Sequence of chain 1.B:
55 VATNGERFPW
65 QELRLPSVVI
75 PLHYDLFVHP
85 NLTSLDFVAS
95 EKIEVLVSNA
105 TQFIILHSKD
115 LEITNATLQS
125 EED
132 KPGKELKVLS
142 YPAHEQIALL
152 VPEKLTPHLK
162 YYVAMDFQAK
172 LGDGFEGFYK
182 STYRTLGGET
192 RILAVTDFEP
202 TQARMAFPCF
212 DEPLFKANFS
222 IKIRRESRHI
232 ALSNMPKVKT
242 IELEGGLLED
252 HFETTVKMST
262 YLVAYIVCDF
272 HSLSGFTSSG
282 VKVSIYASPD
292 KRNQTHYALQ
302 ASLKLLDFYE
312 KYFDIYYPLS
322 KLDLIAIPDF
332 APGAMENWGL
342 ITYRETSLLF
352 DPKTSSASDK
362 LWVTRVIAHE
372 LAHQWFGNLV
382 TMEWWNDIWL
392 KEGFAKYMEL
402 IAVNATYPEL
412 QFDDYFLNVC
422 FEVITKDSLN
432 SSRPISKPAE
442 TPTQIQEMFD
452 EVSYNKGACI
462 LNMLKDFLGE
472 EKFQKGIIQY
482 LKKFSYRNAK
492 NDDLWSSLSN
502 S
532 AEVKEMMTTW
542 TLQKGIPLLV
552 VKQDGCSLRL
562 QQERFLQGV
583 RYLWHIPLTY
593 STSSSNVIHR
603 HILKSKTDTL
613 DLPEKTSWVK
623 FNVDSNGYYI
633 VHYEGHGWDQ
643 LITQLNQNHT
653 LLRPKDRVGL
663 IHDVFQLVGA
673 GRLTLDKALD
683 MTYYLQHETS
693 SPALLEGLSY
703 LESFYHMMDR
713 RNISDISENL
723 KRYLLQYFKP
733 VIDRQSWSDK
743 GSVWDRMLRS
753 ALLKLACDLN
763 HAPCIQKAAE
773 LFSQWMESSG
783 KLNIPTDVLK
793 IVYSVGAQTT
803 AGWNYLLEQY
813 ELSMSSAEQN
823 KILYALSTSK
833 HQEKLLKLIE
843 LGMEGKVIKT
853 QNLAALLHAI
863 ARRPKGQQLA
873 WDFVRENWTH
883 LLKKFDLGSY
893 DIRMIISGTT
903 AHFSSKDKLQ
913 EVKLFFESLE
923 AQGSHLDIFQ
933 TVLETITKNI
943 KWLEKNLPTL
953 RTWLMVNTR

A small-molecule ligand and the protein it binds are described below.
Small molecule (SMILES): CC(=O)N[C@H]1[C@H](O[C@H]2[C@H](O)[C@@H](NC(C)=O)CO[C@@H]2CO)O[C@H](CO)[C@@H](O[C@H]2O[C@H](CO)[C@@H](O[C@H]3O[C@H](CO)[C@@H](O)[C@H](O)[C@@H]3O)[C@H](O)[C@@H]2O)[C@@H]1O

Binding-site contacts:
Ligand atom C7 contacts residue ASN85 of chain 1.B at 3.6 Å.
Ligand atom O3 contacts residue GLU227 of chain 1.B at 4.3 Å.
Ligand atom C8 contacts residue LEU248 of chain 1.B at 3.9 Å (hydrophobic).
Ligand atom C3 contacts residue GLU227 of chain 1.B at 3.9 Å.
Ligand atom O7 contacts residue ASN85 of chain 1.B at 3.8 Å.
Ligand atom C3 contacts residue ASN85 of chain 1.B at 3.9 Å.
Ligand atom C8 contacts residue HIS83 of chain 1.B at 3.0 Å.
Ligand atom O5 contacts residue ASN85 of chain 1.B at 2.4 Å (h-bond).
Ligand atom C7 contacts residue LEU248 of chain 1.B at 4.3 Å (hydrophobic).
Ligand atom C5 contacts residue ASN85 of chain 1.B at 3.7 Å.
Ligand atom N2 contacts residue HIS83 of chain 1.B at 3.9 Å.
Ligand atom C7 contacts residue PRO84 of chain 1.B at 4.2 Å (hydrophobic).
Ligand atom C2 contacts residue ASN85 of chain 1.B at 2.7 Å.
Ligand atom C8 contacts residue ASN85 of chain 1.B at 4.5 Å.
Ligand atom C1 contacts residue ASN85 of chain 1.B at 1.4 Å.
Ligand atom C6 contacts residue GLY246 of chain 1.B at 3.8 Å.
Ligand atom C7 contacts residue GLU227 of chain 1.B at 3.8 Å.
Ligand atom N2 contacts residue LEU248 of chain 1.B at 4.1 Å.
Ligand atom C4 contacts residue ASN85 of chain 1.B at 4.4 Å.
Ligand atom C5 contacts residue THR87 of chain 1.B at 4.5 Å.
Ligand atom O6 contacts residue GLY246 of chain 1.B at 3.8 Å.
Ligand atom C8 contacts residue GLU227 of chain 1.B at 4.3 Å.
Ligand atom C7 contacts residue HIS83 of chain 1.B at 4.0 Å.
Ligand atom C8 contacts residue ARG226 of chain 1.B at 4.5 Å.
Ligand atom O7 contacts residue GLU227 of chain 1.B at 2.8 Å (salt-bridge).
Ligand atom C8 contacts residue PRO84 of chain 1.B at 3.4 Å (hydrophobic).
Ligand atom N2 contacts residue ASN85 of chain 1.B at 3.1 Å (h-bond).
Ligand atom O3 contacts residue LEU248 of chain 1.B at 3.7 Å.